Binding-site contacts:
Ligand atom N contacts residue LEA1 of chain 2.E at 3.4 Å (h-bond).
Ligand atom CA contacts residue LEA1 of chain 2.E at 2.4 Å.
Ligand atom CA contacts residue TRP108 of chain 1.B at 3.5 Å (hydrophobic).
Ligand atom NE2 contacts residue TRP96 of chain 2.A at 3.2 Å.
Ligand atom OE1 contacts residue LEU98 of chain 2.A at 3.7 Å.
Ligand atom O contacts residue SER33 of chain 2.A at 2.9 Å (h-bond).
Ligand atom NE2 contacts residue SER76 of chain 2.A at 3.1 Å (h-bond).
Ligand atom CA contacts residue LEA1 of chain 2.E at 3.6 Å.
Ligand atom N contacts residue TRP108 of chain 1.B at 3.8 Å.
Ligand atom CA contacts residue SER33 of chain 2.A at 3.3 Å.
Ligand atom CG contacts residue ALA105 of chain 1.B at 3.9 Å (hydrophobic).
Ligand atom CD contacts residue ALA34 of chain 2.A at 3.8 Å (hydrophobic).
Ligand atom CG contacts residue TRP67 of chain 2.A at 3.5 Å (hydrophobic).
Ligand atom N contacts residue LEA1 of chain 2.E at 1.3 Å.
Ligand atom CD contacts residue LEA1 of chain 2.E at 3.5 Å.
Ligand atom CG contacts residue ALA34 of chain 2.A at 3.4 Å (hydrophobic).
Ligand atom C contacts residue LEA1 of chain 2.E at 3.0 Å.
Ligand atom CG contacts residue VAL35 of chain 2.A at 3.5 Å (hydrophobic).
Ligand atom C contacts residue SER33 of chain 2.A at 3.4 Å.
Ligand atom CG contacts residue TYR42 of chain 2.A at 3.6 Å (hydrophobic).
Ligand atom O contacts residue LEU13 of chain 2.A at 3.4 Å.
Ligand atom CB contacts residue TRP67 of chain 2.A at 3.8 Å (hydrophobic).
Ligand atom CB contacts residue LEA1 of chain 2.E at 3.7 Å.
Ligand atom CD contacts residue TRP108 of chain 1.B at 3.5 Å (hydrophobic).
Ligand atom O contacts residue ALA34 of chain 2.A at 3.7 Å.
Ligand atom OE1 contacts residue TRP67 of chain 2.A at 3.7 Å.
Ligand atom CE1 contacts residue TRP67 of chain 2.A at 3.4 Å (hydrophobic).
Ligand atom CB contacts residue LEA1 of chain 2.E at 2.8 Å.
Ligand atom NE2 contacts residue TRP67 of chain 2.A at 3.6 Å.
Ligand atom CD2 contacts residue SER76 of chain 2.A at 3.9 Å.
Ligand atom CA contacts residue ALA34 of chain 2.A at 3.8 Å (hydrophobic).
Ligand atom CD contacts residue THR78 of chain 2.A at 3.9 Å.
Ligand atom CB contacts residue SER33 of chain 2.A at 4.0 Å.
Ligand atom CB contacts residue TRP108 of chain 1.B at 3.8 Å (hydrophobic).
Ligand atom NE2 contacts residue THR78 of chain 2.A at 3.9 Å.
Ligand atom CB contacts residue TYR42 of chain 2.A at 3.7 Å (hydrophobic).
Ligand atom CB contacts residue TRP67 of chain 2.A at 3.9 Å (hydrophobic).
Ligand atom O contacts residue LEA1 of chain 2.E at 3.4 Å.
Ligand atom SG contacts residue LEA1 of chain 2.E at 1.8 Å.
Ligand atom OE1 contacts residue THR78 of chain 2.A at 2.7 Å (h-bond).

Sequence of chain 1.B:
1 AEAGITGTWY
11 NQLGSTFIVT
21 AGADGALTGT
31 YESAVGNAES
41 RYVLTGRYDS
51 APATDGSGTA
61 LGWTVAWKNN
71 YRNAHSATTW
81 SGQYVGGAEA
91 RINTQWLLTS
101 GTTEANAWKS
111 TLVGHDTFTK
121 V

Sequence of chain 2.A:
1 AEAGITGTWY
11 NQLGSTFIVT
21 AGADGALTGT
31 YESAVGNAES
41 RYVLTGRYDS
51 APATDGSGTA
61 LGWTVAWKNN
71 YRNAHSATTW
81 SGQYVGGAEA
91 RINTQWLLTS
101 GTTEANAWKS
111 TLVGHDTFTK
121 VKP

This protein binds this small molecule.
Small molecule (SMILES): NC(=O)CC[C@H](NC(=O)[C@@H]1CCCN1C(=O)[C@@H](N)Cc1c[nH]cn1)C(=O)NCC(=O)N1CCC[C@H]1C(=O)N1CCC[C@H]1C(=O)N[C@@H](CS)C(=O)N[C@@H](CCCC[NH3+])C(N)=O